The small molecule below binds the protein below.
Small molecule (SMILES): CC(=O)N[C@H]1[C@H](O[C@H]2[C@H](O)[C@@H](NC(C)=O)CO[C@@H]2CO)O[C@H](CO)[C@@H](O)[C@@H]1O

Binding-site contacts:
Ligand atom C5 contacts residue ASN707 of chain 1.A at 3.7 Å.
Ligand atom O5 contacts residue ASN707 of chain 1.A at 2.4 Å (h-bond).
Ligand atom O7 contacts residue ASN707 of chain 1.A at 4.4 Å.
Ligand atom C4 contacts residue ASN707 of chain 1.A at 4.3 Å.
Ligand atom C1 contacts residue ASN707 of chain 1.A at 1.4 Å.
Ligand atom C8 contacts residue ASN707 of chain 1.A at 3.8 Å.
Ligand atom N2 contacts residue ASN707 of chain 1.A at 2.9 Å (h-bond).
Ligand atom C7 contacts residue ASN707 of chain 1.A at 3.5 Å.
Ligand atom O7 contacts residue ILE1128 of chain 1.A at 4.2 Å.
Ligand atom O7 contacts residue GLY1129 of chain 1.A at 3.9 Å.
Ligand atom C2 contacts residue ASN707 of chain 1.A at 2.5 Å.
Ligand atom C3 contacts residue ASN707 of chain 1.A at 3.8 Å.
Ligand atom O5 contacts residue ASP794 of chain 1.B at 4.4 Å.

Sequence of chain 1.B:
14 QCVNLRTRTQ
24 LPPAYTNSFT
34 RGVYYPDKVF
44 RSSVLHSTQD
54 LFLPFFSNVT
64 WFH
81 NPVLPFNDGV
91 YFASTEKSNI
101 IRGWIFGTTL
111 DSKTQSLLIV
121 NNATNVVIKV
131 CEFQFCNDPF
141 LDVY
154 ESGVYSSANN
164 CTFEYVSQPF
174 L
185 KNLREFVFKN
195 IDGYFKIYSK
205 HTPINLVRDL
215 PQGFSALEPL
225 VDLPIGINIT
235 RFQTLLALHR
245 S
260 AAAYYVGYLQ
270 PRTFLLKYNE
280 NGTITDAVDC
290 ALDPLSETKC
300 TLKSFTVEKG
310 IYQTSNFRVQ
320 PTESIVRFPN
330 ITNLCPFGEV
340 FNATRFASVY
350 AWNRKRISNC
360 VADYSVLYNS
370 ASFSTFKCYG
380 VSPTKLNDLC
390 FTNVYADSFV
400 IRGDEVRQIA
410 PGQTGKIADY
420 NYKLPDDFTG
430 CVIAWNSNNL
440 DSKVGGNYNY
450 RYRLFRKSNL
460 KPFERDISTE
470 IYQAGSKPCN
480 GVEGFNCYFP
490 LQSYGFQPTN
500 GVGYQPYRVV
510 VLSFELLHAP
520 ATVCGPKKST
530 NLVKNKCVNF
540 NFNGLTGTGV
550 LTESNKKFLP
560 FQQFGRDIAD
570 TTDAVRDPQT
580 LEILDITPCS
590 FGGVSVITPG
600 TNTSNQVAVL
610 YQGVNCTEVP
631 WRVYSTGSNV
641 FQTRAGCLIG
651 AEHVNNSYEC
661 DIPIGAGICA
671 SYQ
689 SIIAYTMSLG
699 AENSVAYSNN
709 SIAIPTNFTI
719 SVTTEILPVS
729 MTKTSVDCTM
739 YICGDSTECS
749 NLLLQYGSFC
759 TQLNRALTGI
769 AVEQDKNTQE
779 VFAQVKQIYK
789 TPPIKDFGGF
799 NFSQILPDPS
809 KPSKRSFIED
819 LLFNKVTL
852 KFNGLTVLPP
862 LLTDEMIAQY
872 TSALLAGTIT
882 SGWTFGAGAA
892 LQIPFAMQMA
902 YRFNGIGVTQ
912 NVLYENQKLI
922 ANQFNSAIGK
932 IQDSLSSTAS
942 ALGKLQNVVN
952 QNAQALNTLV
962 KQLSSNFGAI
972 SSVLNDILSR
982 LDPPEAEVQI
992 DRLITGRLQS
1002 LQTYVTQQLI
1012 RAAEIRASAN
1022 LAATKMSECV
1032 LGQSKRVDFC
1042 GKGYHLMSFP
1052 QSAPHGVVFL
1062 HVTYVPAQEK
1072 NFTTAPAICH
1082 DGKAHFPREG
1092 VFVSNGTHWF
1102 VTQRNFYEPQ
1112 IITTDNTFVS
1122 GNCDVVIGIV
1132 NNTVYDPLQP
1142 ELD

Sequence of chain 1.A:
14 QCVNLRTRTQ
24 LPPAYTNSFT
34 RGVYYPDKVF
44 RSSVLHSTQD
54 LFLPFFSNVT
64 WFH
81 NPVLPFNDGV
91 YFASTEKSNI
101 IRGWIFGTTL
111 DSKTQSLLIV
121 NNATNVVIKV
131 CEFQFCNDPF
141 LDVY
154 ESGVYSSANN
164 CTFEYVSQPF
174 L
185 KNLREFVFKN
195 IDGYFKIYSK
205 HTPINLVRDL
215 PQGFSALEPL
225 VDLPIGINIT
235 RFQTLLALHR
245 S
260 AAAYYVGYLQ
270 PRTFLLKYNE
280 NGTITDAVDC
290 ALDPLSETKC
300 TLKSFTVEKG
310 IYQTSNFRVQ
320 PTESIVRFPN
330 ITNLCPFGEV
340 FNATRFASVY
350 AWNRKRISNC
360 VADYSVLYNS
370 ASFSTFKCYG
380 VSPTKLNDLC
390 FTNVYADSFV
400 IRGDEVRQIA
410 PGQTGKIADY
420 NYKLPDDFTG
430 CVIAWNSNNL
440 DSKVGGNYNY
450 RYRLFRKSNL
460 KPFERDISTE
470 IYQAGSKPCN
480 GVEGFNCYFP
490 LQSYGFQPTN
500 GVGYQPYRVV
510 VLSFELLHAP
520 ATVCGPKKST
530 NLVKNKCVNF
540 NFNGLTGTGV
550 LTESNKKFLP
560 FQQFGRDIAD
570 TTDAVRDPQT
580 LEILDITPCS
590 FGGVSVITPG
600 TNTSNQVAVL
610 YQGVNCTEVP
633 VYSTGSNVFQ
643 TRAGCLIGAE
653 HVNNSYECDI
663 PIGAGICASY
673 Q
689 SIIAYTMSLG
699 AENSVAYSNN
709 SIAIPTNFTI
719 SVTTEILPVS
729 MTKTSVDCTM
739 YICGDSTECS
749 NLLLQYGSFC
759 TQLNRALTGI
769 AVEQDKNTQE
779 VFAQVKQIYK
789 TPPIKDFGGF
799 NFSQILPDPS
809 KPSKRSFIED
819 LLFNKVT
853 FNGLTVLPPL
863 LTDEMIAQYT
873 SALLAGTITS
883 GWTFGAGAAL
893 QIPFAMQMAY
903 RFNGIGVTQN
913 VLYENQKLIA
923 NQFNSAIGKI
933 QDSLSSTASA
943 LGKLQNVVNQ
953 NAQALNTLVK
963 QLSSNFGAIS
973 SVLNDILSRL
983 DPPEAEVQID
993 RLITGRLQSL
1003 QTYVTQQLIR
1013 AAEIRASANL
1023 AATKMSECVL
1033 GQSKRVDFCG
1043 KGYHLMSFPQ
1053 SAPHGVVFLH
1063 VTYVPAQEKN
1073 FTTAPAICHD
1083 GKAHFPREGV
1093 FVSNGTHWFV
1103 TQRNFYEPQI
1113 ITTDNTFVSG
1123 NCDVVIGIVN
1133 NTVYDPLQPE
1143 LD